Binding-site contacts:
Ligand atom C2' contacts residue TYR271 of chain 1.A at 3.1 Å (hydrophobic).
Ligand atom O2 contacts residue TYR271 of chain 1.A at 3.4 Å.
Ligand atom C1' contacts residue TYR271 of chain 1.A at 3.5 Å (hydrophobic).
Ligand atom PB contacts residue MG1 of chain 1.E at 3.1 Å.
Ligand atom PG contacts residue MG1 of chain 1.E at 3.4 Å.
Ligand atom O3' contacts residue GLY274 of chain 1.A at 3.4 Å.
Ligand atom C4 contacts residue ASP276 of chain 1.A at 3.5 Å.
Ligand atom O1B contacts residue SER180 of chain 1.A at 3.1 Å (h-bond).
Ligand atom PG contacts residue SER180 of chain 1.A at 3.6 Å.
Ligand atom N3A contacts residue MG1 of chain 1.E at 3.6 Å.
Ligand atom O3' contacts residue PHE272 of chain 1.A at 3.7 Å.
Ligand atom C1' contacts residue ASN279 of chain 1.A at 3.5 Å.
Ligand atom O3' contacts residue THR273 of chain 1.A at 3.5 Å (h-bond).
Ligand atom C5' contacts residue ASP192 of chain 1.A at 3.6 Å.
Ligand atom O3' contacts residue ARG183 of chain 1.A at 3.6 Å.
Ligand atom PG contacts residue GLY189 of chain 1.A at 3.7 Å.
Ligand atom O2G contacts residue GLY189 of chain 1.A at 2.7 Å (h-bond).
Ligand atom O2G contacts residue SER188 of chain 1.A at 3.5 Å.
Ligand atom O2B contacts residue SER180 of chain 1.A at 3.6 Å (h-bond).
Ligand atom O1B contacts residue MG1 of chain 1.E at 2.0 Å.
Ligand atom PA contacts residue MG1 of chain 1.F at 3.4 Å.
Ligand atom C4' contacts residue PHE272 of chain 1.A at 3.7 Å (hydrophobic).
Ligand atom O3B contacts residue SER180 of chain 1.A at 3.7 Å.
Ligand atom O2G contacts residue SER180 of chain 1.A at 2.5 Å (h-bond).
Ligand atom O2A contacts residue ASP190 of chain 1.A at 3.0 Å (salt-bridge).
Ligand atom O2 contacts residue ASN279 of chain 1.A at 3.0 Å (h-bond).
Ligand atom O2A contacts residue ASP192 of chain 1.A at 3.0 Å (salt-bridge).
Ligand atom C6 contacts residue ASP276 of chain 1.A at 3.8 Å.
Ligand atom O1G contacts residue MG1 of chain 1.E at 2.0 Å.
Ligand atom O1G contacts residue ASP190 of chain 1.A at 2.8 Å (salt-bridge).
Ligand atom O2A contacts residue MG1 of chain 1.E at 2.0 Å.
Ligand atom C2' contacts residue ASN279 of chain 1.A at 3.5 Å.
Ligand atom O2B contacts residue ARG183 of chain 1.A at 2.8 Å (salt-bridge).
Ligand atom O1B contacts residue GLY179 of chain 1.A at 3.3 Å.
Ligand atom O2A contacts residue MG1 of chain 1.F at 2.4 Å.
Ligand atom O3B contacts residue MG1 of chain 1.E at 3.6 Å.
Ligand atom C2' contacts residue GLY274 of chain 1.A at 3.4 Å.
Ligand atom O1B contacts residue ASP192 of chain 1.A at 2.9 Å (salt-bridge).
Ligand atom C5 contacts residue ASP276 of chain 1.A at 3.5 Å.
Ligand atom PA contacts residue MG1 of chain 1.E at 3.3 Å.

A protein and the small-molecule ligand that binds it are described below.
Small molecule (SMILES): Nc1ccn([C@H]2C[C@H](O)[C@@H](COP(=O)(O)NP(=O)(O)OP(=O)(O)O)O2)c(=O)n1

Sequence of chain 1.A:
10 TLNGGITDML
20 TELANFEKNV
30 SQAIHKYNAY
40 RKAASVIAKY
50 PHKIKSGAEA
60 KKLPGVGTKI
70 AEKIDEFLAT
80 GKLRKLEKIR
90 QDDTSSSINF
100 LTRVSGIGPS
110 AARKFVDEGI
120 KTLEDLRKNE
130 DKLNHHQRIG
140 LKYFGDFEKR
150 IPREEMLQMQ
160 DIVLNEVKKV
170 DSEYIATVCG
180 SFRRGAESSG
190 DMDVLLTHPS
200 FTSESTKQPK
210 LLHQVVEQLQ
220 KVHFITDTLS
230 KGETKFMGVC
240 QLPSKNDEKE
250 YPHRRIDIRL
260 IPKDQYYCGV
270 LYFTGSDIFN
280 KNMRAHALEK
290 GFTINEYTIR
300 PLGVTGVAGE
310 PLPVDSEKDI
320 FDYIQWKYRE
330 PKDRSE